A protein and the small-molecule ligand that binds it are described below.
Small molecule (SMILES): C[C@@H](O)[C@@H](C)O

Binding-site contacts:
Ligand atom C1 contacts residue LEU43 of chain 1.B at 4.0 Å (hydrophobic).
Ligand atom O5 contacts residue TYR40 of chain 1.B at 4.3 Å.
Ligand atom O6 contacts residue ASN58 of chain 1.B at 3.8 Å.
Ligand atom C2 contacts residue TYR40 of chain 1.B at 4.2 Å (hydrophobic).
Ligand atom C4 contacts residue ILE57 of chain 1.B at 3.8 Å (hydrophobic).
Ligand atom C1 contacts residue VAL45 of chain 1.B at 4.3 Å (hydrophobic).
Ligand atom C1 contacts residue TYR40 of chain 1.B at 3.5 Å (hydrophobic).
Ligand atom C3 contacts residue TYR40 of chain 1.B at 3.8 Å (hydrophobic).
Ligand atom C1 contacts residue ASN39 of chain 1.B at 3.9 Å.
Ligand atom C2 contacts residue ASN39 of chain 1.B at 3.9 Å.
Ligand atom O5 contacts residue ASN39 of chain 1.B at 3.6 Å (h-bond).
Ligand atom C4 contacts residue TYR40 of chain 1.B at 4.1 Å (hydrophobic).
Ligand atom C4 contacts residue ASN58 of chain 1.B at 4.0 Å.
Ligand atom C3 contacts residue ASN58 of chain 1.B at 3.8 Å.

Sequence of chain 1.B:
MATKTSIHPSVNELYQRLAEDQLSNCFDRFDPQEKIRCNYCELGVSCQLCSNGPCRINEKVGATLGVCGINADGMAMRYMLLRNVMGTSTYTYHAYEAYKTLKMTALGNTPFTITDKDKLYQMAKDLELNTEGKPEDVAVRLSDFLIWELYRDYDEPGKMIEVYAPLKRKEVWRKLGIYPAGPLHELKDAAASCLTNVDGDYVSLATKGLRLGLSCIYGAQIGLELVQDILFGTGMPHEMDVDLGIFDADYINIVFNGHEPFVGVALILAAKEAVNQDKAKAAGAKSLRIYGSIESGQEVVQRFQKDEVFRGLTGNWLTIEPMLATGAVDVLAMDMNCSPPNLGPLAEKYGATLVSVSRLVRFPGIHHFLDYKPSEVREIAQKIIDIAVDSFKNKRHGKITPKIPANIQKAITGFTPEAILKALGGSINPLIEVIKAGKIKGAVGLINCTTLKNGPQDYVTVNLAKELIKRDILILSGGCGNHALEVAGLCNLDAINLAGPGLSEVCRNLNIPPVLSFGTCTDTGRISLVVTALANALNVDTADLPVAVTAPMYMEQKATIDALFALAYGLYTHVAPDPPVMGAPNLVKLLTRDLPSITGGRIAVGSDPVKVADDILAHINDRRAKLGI